Sequence of chain 1.A:
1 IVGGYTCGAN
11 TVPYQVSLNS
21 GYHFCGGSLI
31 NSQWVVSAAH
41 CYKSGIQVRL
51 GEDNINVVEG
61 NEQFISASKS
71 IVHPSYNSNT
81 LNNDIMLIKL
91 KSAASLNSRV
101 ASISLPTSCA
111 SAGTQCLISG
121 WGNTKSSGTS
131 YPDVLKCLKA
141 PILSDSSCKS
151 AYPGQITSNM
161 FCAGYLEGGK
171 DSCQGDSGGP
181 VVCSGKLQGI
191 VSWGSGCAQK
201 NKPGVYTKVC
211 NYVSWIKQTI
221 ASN

Binding-site contacts:
Ligand atom C11 contacts residue SER172 of chain 1.A at 3.4 Å.
Ligand atom C1 contacts residue GLN174 of chain 1.A at 3.0 Å.
Ligand atom C8 contacts residue SER192 of chain 1.A at 3.5 Å.
Ligand atom C2 contacts residue GLN174 of chain 1.A at 3.5 Å.
Ligand atom C8 contacts residue SER177 of chain 1.A at 3.5 Å.
Ligand atom N2 contacts residue ASP171 of chain 1.A at 3.3 Å (salt-bridge).
Ligand atom N2 contacts residue GLY204 of chain 1.A at 3.6 Å.
Ligand atom C3 contacts residue GLN174 of chain 1.A at 3.9 Å.
Ligand atom C5 contacts residue GLN174 of chain 1.A at 4.3 Å.
Ligand atom O1 contacts residue GLN174 of chain 1.A at 3.8 Å.
Ligand atom C7 contacts residue GLN174 of chain 1.A at 3.2 Å.
Ligand atom C2 contacts residue GLY196 of chain 1.A at 4.2 Å.
Ligand atom C4 contacts residue CYS173 of chain 1.A at 4.1 Å (hydrophobic).
Ligand atom N2 contacts residue TRP193 of chain 1.A at 3.9 Å.
Ligand atom C8 contacts residue TRP193 of chain 1.A at 4.1 Å (hydrophobic).
Ligand atom C9 contacts residue TRP193 of chain 1.A at 4.2 Å (hydrophobic).
Ligand atom C4 contacts residue GLN174 of chain 1.A at 4.1 Å.
Ligand atom C11 contacts residue GLY196 of chain 1.A at 3.8 Å.
Ligand atom C3 contacts residue CYS173 of chain 1.A at 4.1 Å (hydrophobic).
Ligand atom C10 contacts residue TRP193 of chain 1.A at 4.1 Å (hydrophobic).
Ligand atom N2 contacts residue GLY196 of chain 1.A at 4.4 Å.
Ligand atom C11 contacts residue TRP193 of chain 1.A at 4.0 Å (hydrophobic).
Ligand atom C2 contacts residue CYS197 of chain 1.A at 3.9 Å (hydrophobic).
Ligand atom N1 contacts residue SER177 of chain 1.A at 3.3 Å (h-bond).
Ligand atom C10 contacts residue VAL191 of chain 1.A at 4.1 Å (hydrophobic).
Ligand atom C9 contacts residue CYS173 of chain 1.A at 4.1 Å (hydrophobic).
Ligand atom N2 contacts residue SER172 of chain 1.A at 3.0 Å (h-bond).
Ligand atom O1 contacts residue CYS197 of chain 1.A at 3.4 Å (h-bond).
Ligand atom O1 contacts residue GLY196 of chain 1.A at 3.7 Å.
Ligand atom C3 contacts residue GLY196 of chain 1.A at 3.8 Å.
Ligand atom C1 contacts residue CYS173 of chain 1.A at 4.3 Å (hydrophobic).
Ligand atom C3 contacts residue CYS197 of chain 1.A at 3.7 Å (hydrophobic).
Ligand atom N1 contacts residue SER192 of chain 1.A at 4.0 Å.
Ligand atom C11 contacts residue CYS173 of chain 1.A at 4.3 Å (hydrophobic).
Ligand atom C11 contacts residue GLY194 of chain 1.A at 4.0 Å.
Ligand atom C6 contacts residue GLN174 of chain 1.A at 3.7 Å.
Ligand atom C1 contacts residue CYS197 of chain 1.A at 3.6 Å (hydrophobic).
Ligand atom C10 contacts residue SER172 of chain 1.A at 3.7 Å.
Ligand atom C10 contacts residue CYS173 of chain 1.A at 4.1 Å (hydrophobic).
Ligand atom N2 contacts residue CYS173 of chain 1.A at 4.4 Å.

A small-molecule ligand and the protein it binds are described below.
Small molecule (SMILES): COc1ccc2[nH]cc(CCN)c2c1